Sequence of chain 1.A:
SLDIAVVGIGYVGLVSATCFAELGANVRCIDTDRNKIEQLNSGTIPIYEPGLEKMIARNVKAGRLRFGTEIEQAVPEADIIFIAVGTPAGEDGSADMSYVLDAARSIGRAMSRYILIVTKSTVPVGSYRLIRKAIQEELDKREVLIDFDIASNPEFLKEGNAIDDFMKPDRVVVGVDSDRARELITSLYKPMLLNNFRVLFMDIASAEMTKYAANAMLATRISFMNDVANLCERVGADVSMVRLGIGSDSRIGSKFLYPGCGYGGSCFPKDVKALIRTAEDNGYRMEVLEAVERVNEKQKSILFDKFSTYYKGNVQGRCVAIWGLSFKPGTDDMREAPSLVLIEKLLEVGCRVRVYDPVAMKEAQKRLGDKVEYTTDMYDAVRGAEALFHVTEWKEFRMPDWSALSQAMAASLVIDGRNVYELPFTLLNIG

Sequence of chain 1.D:
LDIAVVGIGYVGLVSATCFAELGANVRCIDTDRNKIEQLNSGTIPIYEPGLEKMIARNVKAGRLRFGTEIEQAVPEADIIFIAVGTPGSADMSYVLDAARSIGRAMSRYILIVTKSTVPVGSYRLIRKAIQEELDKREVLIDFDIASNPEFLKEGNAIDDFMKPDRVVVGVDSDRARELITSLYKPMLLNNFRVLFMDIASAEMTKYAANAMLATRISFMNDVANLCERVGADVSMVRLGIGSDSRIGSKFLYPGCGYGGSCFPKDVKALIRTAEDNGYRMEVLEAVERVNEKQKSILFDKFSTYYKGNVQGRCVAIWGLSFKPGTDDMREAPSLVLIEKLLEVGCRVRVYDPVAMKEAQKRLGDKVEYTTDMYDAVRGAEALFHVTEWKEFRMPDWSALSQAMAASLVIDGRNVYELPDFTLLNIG

A small-molecule ligand and the protein it binds are described below.
Small molecule (SMILES): O=C(O)[C@H]1O[C@H](O[P](=O)(O)O[P](=O)(O)OC[C@H]2O[C@@H](n3ccc(=O)[nH]c3=O)[C@H](O)[C@@H]2O)[C@H](O)[C@@H](O)[C@@H]1O

Binding-site contacts:
Ligand atom PB contacts residue LYS169 of chain 1.A at 3.3 Å.
Ligand atom C2 contacts residue GLU394 of chain 1.D at 3.4 Å.
Ligand atom C4D contacts residue PHE257 of chain 1.D at 3.5 Å (hydrophobic).
Ligand atom C5' contacts residue LYS169 of chain 1.A at 3.4 Å.
Ligand atom O5' contacts residue ASN196 of chain 1.A at 3.2 Å (h-bond).
Ligand atom O4' contacts residue LYS169 of chain 1.A at 3.6 Å.
Ligand atom O3B contacts residue LYS169 of chain 1.A at 2.7 Å (salt-bridge).
Ligand atom C1' contacts residue TYR259 of chain 1.D at 3.5 Å (hydrophobic).
Ligand atom C2D contacts residue GLU394 of chain 1.D at 3.1 Å.
Ligand atom C6 contacts residue GLU394 of chain 1.D at 3.5 Å.
Ligand atom N1 contacts residue GLU394 of chain 1.D at 3.2 Å (salt-bridge).
Ligand atom N1 contacts residue TYR259 of chain 1.D at 3.6 Å.
Ligand atom C5D contacts residue PHE257 of chain 1.D at 3.3 Å (hydrophobic).
Ligand atom C2 contacts residue TYR259 of chain 1.D at 3.6 Å (hydrophobic).
Ligand atom O'P contacts residue LEU194 of chain 1.A at 3.6 Å.
Ligand atom C1D contacts residue UGA1 of chain 1.I at 3.5 Å.
Ligand atom N3 contacts residue TYR259 of chain 1.D at 3.5 Å.
Ligand atom O2 contacts residue UGA1 of chain 1.I at 3.4 Å (h-bond).
Ligand atom O4D contacts residue UGA1 of chain 1.I at 3.2 Å.
Ligand atom C6 contacts residue TYR259 of chain 1.D at 3.6 Å (hydrophobic).
Ligand atom O'Q contacts residue MET168 of chain 1.A at 3.3 Å (h-bond).
Ligand atom O1B contacts residue ASN196 of chain 1.A at 2.7 Å (h-bond).
Ligand atom O4' contacts residue MET168 of chain 1.A at 2.7 Å (h-bond).
Ligand atom O'Q contacts residue ARG199 of chain 1.A at 2.9 Å (salt-bridge).
Ligand atom O3D contacts residue LYS329 of chain 1.D at 3.5 Å.
Ligand atom C5 contacts residue TYR259 of chain 1.D at 3.5 Å (hydrophobic).
Ligand atom O4 contacts residue LEU195 of chain 1.A at 3.3 Å.
Ligand atom O2D contacts residue GLU394 of chain 1.D at 2.5 Å (salt-bridge).
Ligand atom C3D contacts residue UGA1 of chain 1.I at 3.3 Å.
Ligand atom O'P contacts residue ARG199 of chain 1.A at 2.6 Å (salt-bridge).
Ligand atom O2D contacts residue UGA1 of chain 1.I at 3.1 Å (h-bond).
Ligand atom C4 contacts residue TYR259 of chain 1.D at 3.6 Å (hydrophobic).
Ligand atom C4' contacts residue MET193 of chain 1.A at 3.5 Å (hydrophobic).
Ligand atom C6' contacts residue ARG199 of chain 1.A at 3.3 Å.
Ligand atom O2B contacts residue LYS169 of chain 1.A at 2.7 Å (salt-bridge).
Ligand atom O3D contacts residue UGA1 of chain 1.I at 2.6 Å (h-bond).
Ligand atom O'P contacts residue LEU195 of chain 1.A at 3.5 Å (h-bond).
Ligand atom O2A contacts residue LYS169 of chain 1.A at 3.6 Å (salt-bridge).
Ligand atom O1B contacts residue TYR259 of chain 1.D at 2.5 Å (h-bond).
Ligand atom O'P contacts residue ASN196 of chain 1.A at 3.0 Å (h-bond).